Binding-site contacts:
Ligand atom CAE contacts residue 3MI1 of chain 2.C at 0.8 Å.
Ligand atom CLC contacts residue THR118 of chain 2.A at 3.7 Å.
Ligand atom CAR contacts residue 3MI1 of chain 2.C at 0.0 Å.
Ligand atom OAA contacts residue 3MI1 of chain 2.C at 2.4 Å (h-bond).
Ligand atom CLD contacts residue SER117 of chain 1.A at 3.5 Å.
Ligand atom CAQ contacts residue 3MI1 of chain 2.C at 0.1 Å.
Ligand atom OAL contacts residue 3MI1 of chain 2.C at 0.2 Å (h-bond).
Ligand atom CLD contacts residue 3MI1 of chain 2.C at 0.1 Å.
Ligand atom CAM contacts residue 3MI1 of chain 2.C at 1.9 Å.
Ligand atom OAB contacts residue 3MI1 of chain 2.C at 3.0 Å.
Ligand atom OAL contacts residue ALA108 of chain 1.A at 3.4 Å.
Ligand atom OAL contacts residue LEU17 of chain 2.A at 3.5 Å.
Ligand atom CLC contacts residue SER117 of chain 2.A at 3.4 Å.
Ligand atom CAN contacts residue 3MI1 of chain 2.C at 0.1 Å.
Ligand atom CAP contacts residue LYS15 of chain 2.A at 3.9 Å.
Ligand atom CAR contacts residue LEU17 of chain 2.A at 4.0 Å (hydrophobic).
Ligand atom CAT contacts residue 3MI1 of chain 2.C at 0.4 Å.
Ligand atom CAP contacts residue 3MI1 of chain 2.C at 0.8 Å.
Ligand atom CLC contacts residue LEU110 of chain 1.A at 3.9 Å.
Ligand atom CAG contacts residue LEU110 of chain 1.A at 3.8 Å (hydrophobic).
Ligand atom CLD contacts residue THR118 of chain 1.A at 3.7 Å.
Ligand atom CAT contacts residue LEU17 of chain 2.A at 3.8 Å (hydrophobic).
Ligand atom NAK contacts residue 3MI1 of chain 2.C at 0.2 Å (h-bond).
Ligand atom CAF contacts residue 3MI1 of chain 2.C at 0.6 Å.
Ligand atom CAG contacts residue LEU110 of chain 2.A at 3.9 Å (hydrophobic).
Ligand atom CAR contacts residue LEU17 of chain 1.A at 4.0 Å (hydrophobic).
Ligand atom CAG contacts residue 3MI1 of chain 2.C at 0.1 Å.
Ligand atom CAN contacts residue LEU110 of chain 1.A at 4.0 Å (hydrophobic).
Ligand atom CAO contacts residue 3MI1 of chain 2.C at 0.1 Å.
Ligand atom CLD contacts residue THR119 of chain 1.A at 3.8 Å.
Ligand atom CAH contacts residue 3MI1 of chain 2.C at 0.1 Å.
Ligand atom CLC contacts residue 3MI1 of chain 2.C at 0.1 Å.
Ligand atom NAK contacts residue LEU17 of chain 1.A at 3.6 Å.
Ligand atom CAI contacts residue 3MI1 of chain 2.C at 0.1 Å.
Ligand atom CAS contacts residue 3MI1 of chain 2.C at 0.4 Å.
Ligand atom CLC contacts residue THR119 of chain 2.A at 3.8 Å.
Ligand atom CLD contacts residue LEU110 of chain 2.A at 4.0 Å.
Ligand atom CAJ contacts residue 3MI1 of chain 2.C at 0.6 Å.
Ligand atom CAE contacts residue LYS15 of chain 2.A at 3.8 Å.
Ligand atom NAK contacts residue ALA108 of chain 2.A at 3.6 Å.

Sequence of chain 1.A:
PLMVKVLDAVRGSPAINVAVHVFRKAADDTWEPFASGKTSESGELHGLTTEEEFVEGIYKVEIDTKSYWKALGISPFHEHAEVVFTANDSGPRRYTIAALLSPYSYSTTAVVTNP

A protein and the small-molecule ligand that binds it are described below.
Small molecule (SMILES): O=C(O)c1ccc2nc(-c3cc(Cl)cc(Cl)c3)oc2c1

Sequence of chain 2.A:
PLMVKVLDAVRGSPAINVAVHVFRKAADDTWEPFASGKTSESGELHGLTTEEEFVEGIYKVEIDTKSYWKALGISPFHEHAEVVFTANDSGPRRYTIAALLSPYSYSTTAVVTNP